Sequence of chain 1.A:
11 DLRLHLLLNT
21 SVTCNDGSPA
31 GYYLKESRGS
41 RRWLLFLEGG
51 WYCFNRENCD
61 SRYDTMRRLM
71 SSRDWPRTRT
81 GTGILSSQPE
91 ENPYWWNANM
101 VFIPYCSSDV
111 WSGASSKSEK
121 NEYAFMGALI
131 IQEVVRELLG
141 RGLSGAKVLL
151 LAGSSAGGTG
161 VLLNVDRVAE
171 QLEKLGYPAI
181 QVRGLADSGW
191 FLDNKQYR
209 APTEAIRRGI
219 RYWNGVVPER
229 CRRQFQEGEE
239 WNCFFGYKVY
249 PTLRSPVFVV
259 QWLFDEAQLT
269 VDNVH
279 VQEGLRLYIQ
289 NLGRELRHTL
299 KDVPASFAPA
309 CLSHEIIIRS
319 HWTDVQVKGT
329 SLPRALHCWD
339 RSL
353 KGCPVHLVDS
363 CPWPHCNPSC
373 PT

Binding-site contacts:
Ligand atom C02 contacts residue TYR52 of chain 1.A at 3.9 Å (hydrophobic).
Ligand atom C10 contacts residue PHE242 of chain 1.A at 3.8 Å (hydrophobic).
Ligand atom C05 contacts residue TRP51 of chain 1.A at 3.9 Å (hydrophobic).
Ligand atom O14 contacts residue ALA156 of chain 1.A at 3.8 Å.
Ligand atom O14 contacts residue TRP51 of chain 1.A at 3.3 Å.
Ligand atom C02 contacts residue ALA156 of chain 1.A at 3.8 Å (hydrophobic).
Ligand atom C06 contacts residue PHE191 of chain 1.A at 3.8 Å (hydrophobic).
Ligand atom C04 contacts residue PHE191 of chain 1.A at 3.5 Å (hydrophobic).
Ligand atom C15 contacts residue ALA156 of chain 1.A at 4.1 Å (hydrophobic).
Ligand atom C10 contacts residue PHE243 of chain 1.A at 3.8 Å (hydrophobic).
Ligand atom O18 contacts residue SER155 of chain 1.A at 3.3 Å.
Ligand atom C16 contacts residue ALA156 of chain 1.A at 3.8 Å (hydrophobic).
Ligand atom O09 contacts residue PHE191 of chain 1.A at 4.0 Å.
Ligand atom C03 contacts residue TRP51 of chain 1.A at 3.7 Å (hydrophobic).
Ligand atom C15 contacts residue TRP51 of chain 1.A at 3.7 Å (hydrophobic).
Ligand atom C16 contacts residue SER155 of chain 1.A at 3.4 Å.
Ligand atom O18 contacts residue TRP51 of chain 1.A at 2.9 Å (h-bond).
Ligand atom C11 contacts residue ILE214 of chain 1.A at 4.2 Å (hydrophobic).
Ligand atom O18 contacts residue GLY50 of chain 1.A at 2.9 Å (h-bond).
Ligand atom C08 contacts residue ILE214 of chain 1.A at 4.0 Å (hydrophobic).
Ligand atom O18 contacts residue ALA156 of chain 1.A at 3.1 Å (h-bond).
Ligand atom C08 contacts residue PHE191 of chain 1.A at 3.9 Å (hydrophobic).
Ligand atom O18 contacts residue GLY49 of chain 1.A at 4.0 Å.
Ligand atom O17 contacts residue SER155 of chain 1.A at 3.5 Å.
Ligand atom O09 contacts residue THR159 of chain 1.A at 3.7 Å.
Ligand atom C05 contacts residue PHE191 of chain 1.A at 3.5 Å (hydrophobic).
Ligand atom O17 contacts residue TRP51 of chain 1.A at 3.7 Å.
Ligand atom C16 contacts residue TRP51 of chain 1.A at 3.5 Å (hydrophobic).
Ligand atom O13 contacts residue PRO210 of chain 1.A at 3.5 Å.
Ligand atom C16 contacts residue HIS312 of chain 1.A at 4.0 Å.
Ligand atom C04 contacts residue TRP51 of chain 1.A at 3.4 Å (hydrophobic).
Ligand atom C11 contacts residue PHE243 of chain 1.A at 3.4 Å (hydrophobic).
Ligand atom C08 contacts residue PHE242 of chain 1.A at 4.1 Å (hydrophobic).
Ligand atom O09 contacts residue PHE242 of chain 1.A at 3.7 Å.
Ligand atom O17 contacts residue HIS312 of chain 1.A at 3.2 Å (h-bond).
Ligand atom O13 contacts residue VAL269 of chain 1.A at 4.0 Å.
Ligand atom N07 contacts residue PHE191 of chain 1.A at 3.9 Å.
Ligand atom C10 contacts residue ILE214 of chain 1.A at 4.1 Å (hydrophobic).
Ligand atom C16 contacts residue GLY50 of chain 1.A at 4.0 Å.
Ligand atom C01 contacts residue TYR52 of chain 1.A at 3.9 Å (hydrophobic).

A small-molecule ligand and the protein it binds are described below.
Small molecule (SMILES): O=C([O-])COc1ccc(N2C(=O)CCC2=O)cc1